A small-molecule ligand and the protein it binds are described below.
Small molecule (SMILES): OC[C@@H]1[C@@H](O)[C@@H](O)CN1Cc1csc2c(O)ncnc12

Binding-site contacts:
Ligand atom O6 contacts residue TRP86 of chain 1.C at 3.5 Å.
Ligand atom C3' contacts residue CA1 of chain 1.Q at 3.5 Å.
Ligand atom S7 contacts residue TRP86 of chain 1.C at 3.5 Å.
Ligand atom O3' contacts residue ASN189 of chain 1.C at 3.4 Å (h-bond).
Ligand atom O3' contacts residue ASP264 of chain 1.C at 2.4 Å (salt-bridge).
Ligand atom C2' contacts residue ASP17 of chain 1.C at 2.7 Å.
Ligand atom C5 contacts residue TRP86 of chain 1.C at 3.3 Å (hydrophobic).
Ligand atom N4' contacts residue ASP43 of chain 1.C at 3.5 Å (salt-bridge).
Ligand atom C7 contacts residue NI1 of chain 1.V at 3.4 Å.
Ligand atom O2' contacts residue CA1 of chain 1.Q at 2.4 Å.
Ligand atom O2' contacts residue ASP264 of chain 1.C at 2.8 Å (salt-bridge).
Ligand atom O3' contacts residue NI1 of chain 1.V at 2.7 Å (h-bond).
Ligand atom N4' contacts residue NI1 of chain 1.V at 2.1 Å (h-bond).
Ligand atom N3 contacts residue ASP43 of chain 1.C at 2.8 Å (salt-bridge).
Ligand atom C4 contacts residue TRP86 of chain 1.C at 3.3 Å (hydrophobic).
Ligand atom C2' contacts residue CA1 of chain 1.Q at 3.5 Å.
Ligand atom O2' contacts residue ASP18 of chain 1.C at 3.2 Å (salt-bridge).
Ligand atom C3' contacts residue ASP264 of chain 1.C at 3.0 Å.
Ligand atom C4' contacts residue NI1 of chain 1.V at 2.5 Å.
Ligand atom C7 contacts residue PHE82 of chain 1.C at 3.4 Å (hydrophobic).
Ligand atom O5' contacts residue GLU187 of chain 1.C at 2.7 Å (salt-bridge).
Ligand atom C7 contacts residue ASP43 of chain 1.C at 3.4 Å.
Ligand atom O2' contacts residue ASP17 of chain 1.C at 2.5 Å (salt-bridge).
Ligand atom C2' contacts residue NI1 of chain 1.V at 0.5 Å.
Ligand atom O3' contacts residue CA1 of chain 1.Q at 2.5 Å.
Ligand atom O3' contacts residue THR140 of chain 1.C at 3.0 Å (h-bond).
Ligand atom C5' contacts residue GLU187 of chain 1.C at 3.5 Å.
Ligand atom C8 contacts residue ASN176 of chain 1.C at 3.4 Å.
Ligand atom O5' contacts residue ASN176 of chain 1.C at 3.1 Å (h-bond).
Ligand atom C3' contacts residue NI1 of chain 1.V at 1.9 Å.
Ligand atom C1' contacts residue NI1 of chain 1.V at 1.1 Å.
Ligand atom N3 contacts residue TRP86 of chain 1.C at 3.4 Å.
Ligand atom C3' contacts residue ASP17 of chain 1.C at 3.4 Å.
Ligand atom C1' contacts residue ASP43 of chain 1.C at 3.3 Å.
Ligand atom N1 contacts residue TRP86 of chain 1.C at 3.4 Å.
Ligand atom C6 contacts residue TRP86 of chain 1.C at 3.5 Å (hydrophobic).
Ligand atom C2' contacts residue ASP264 of chain 1.C at 3.4 Å.
Ligand atom O2' contacts residue NI1 of chain 1.V at 1.4 Å (h-bond).
Ligand atom C2 contacts residue TRP86 of chain 1.C at 3.5 Å (hydrophobic).
Ligand atom C5' contacts residue NI1 of chain 1.V at 3.5 Å.

Sequence of chain 1.C:
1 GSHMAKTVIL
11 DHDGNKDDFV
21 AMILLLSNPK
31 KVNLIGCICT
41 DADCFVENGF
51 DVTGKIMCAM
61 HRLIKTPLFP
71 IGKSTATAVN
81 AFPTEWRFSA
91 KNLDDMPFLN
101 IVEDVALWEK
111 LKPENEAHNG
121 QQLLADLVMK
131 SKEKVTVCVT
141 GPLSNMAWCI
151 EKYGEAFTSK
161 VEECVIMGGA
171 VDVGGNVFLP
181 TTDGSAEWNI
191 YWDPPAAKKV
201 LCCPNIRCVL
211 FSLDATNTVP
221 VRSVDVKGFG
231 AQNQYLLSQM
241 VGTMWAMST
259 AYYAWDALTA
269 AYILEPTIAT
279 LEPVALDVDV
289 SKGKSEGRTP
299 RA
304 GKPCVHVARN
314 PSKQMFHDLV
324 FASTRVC